Sequence of chain 1.A:
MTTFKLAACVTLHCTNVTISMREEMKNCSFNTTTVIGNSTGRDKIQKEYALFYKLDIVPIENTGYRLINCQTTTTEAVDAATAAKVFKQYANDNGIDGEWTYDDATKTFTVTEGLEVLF

Sequence of chain 1.C:
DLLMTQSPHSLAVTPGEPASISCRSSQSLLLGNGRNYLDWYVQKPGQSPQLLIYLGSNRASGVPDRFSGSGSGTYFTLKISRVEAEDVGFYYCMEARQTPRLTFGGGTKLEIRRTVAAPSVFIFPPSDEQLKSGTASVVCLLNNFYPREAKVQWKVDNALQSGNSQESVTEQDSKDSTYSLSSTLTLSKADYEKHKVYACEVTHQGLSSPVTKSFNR

Sequence of chain 1.B:
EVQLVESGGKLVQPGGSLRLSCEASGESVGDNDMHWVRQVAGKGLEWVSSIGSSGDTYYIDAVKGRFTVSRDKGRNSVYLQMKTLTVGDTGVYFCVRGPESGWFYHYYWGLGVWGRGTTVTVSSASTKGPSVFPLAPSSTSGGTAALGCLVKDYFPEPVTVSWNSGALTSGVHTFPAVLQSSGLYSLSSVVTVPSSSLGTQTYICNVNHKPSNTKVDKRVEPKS

Binding-site contacts:
Ligand atom O3 contacts residue THR99 of chain 1.C at 3.5 Å (h-bond).
Ligand atom O6 contacts residue TRP103 of chain 1.B at 3.6 Å.
Ligand atom O5 contacts residue HIS106 of chain 1.B at 2.9 Å (h-bond).
Ligand atom O3 contacts residue ASP31 of chain 1.B at 3.8 Å.
Ligand atom O2 contacts residue THR99 of chain 1.C at 3.5 Å (h-bond).
Ligand atom C7 contacts residue THR18 of chain 1.A at 3.5 Å.
Ligand atom C5 contacts residue TYR59 of chain 1.A at 3.7 Å (hydrophobic).
Ligand atom O3 contacts residue GLN98 of chain 1.C at 2.7 Å (h-bond).
Ligand atom C6 contacts residue ASP56 of chain 1.B at 3.7 Å.
Ligand atom N2 contacts residue ASN37 of chain 1.A at 2.5 Å (h-bond).
Ligand atom C8 contacts residue GLY102 of chain 1.B at 2.9 Å.
Ligand atom C5 contacts residue HIS106 of chain 1.B at 3.7 Å.
Ligand atom C3 contacts residue THR99 of chain 1.C at 3.5 Å.
Ligand atom O7 contacts residue THR18 of chain 1.A at 2.9 Å (h-bond).
Ligand atom O2 contacts residue PHE104 of chain 1.B at 3.6 Å.
Ligand atom C8 contacts residue VAL17 of chain 1.A at 3.8 Å (hydrophobic).
Ligand atom C3 contacts residue ASN37 of chain 1.A at 3.6 Å.
Ligand atom C2 contacts residue ASN37 of chain 1.A at 2.3 Å.
Ligand atom C1 contacts residue ASN37 of chain 1.A at 1.4 Å.
Ligand atom C3 contacts residue GLY102 of chain 1.B at 3.7 Å.
Ligand atom O3 contacts residue SER53 of chain 1.B at 2.6 Å (h-bond).
Ligand atom O6 contacts residue HIS106 of chain 1.B at 3.1 Å.
Ligand atom O7 contacts residue VAL17 of chain 1.A at 3.6 Å.
Ligand atom O6 contacts residue TYR59 of chain 1.A at 3.8 Å.
Ligand atom C3 contacts residue TYR59 of chain 1.A at 3.8 Å (hydrophobic).
Ligand atom O7 contacts residue ASN37 of chain 1.A at 3.0 Å (h-bond).
Ligand atom O4 contacts residue GLN98 of chain 1.C at 3.5 Å.
Ligand atom O5 contacts residue ASN37 of chain 1.A at 2.4 Å (h-bond).
Ligand atom C6 contacts residue SER101 of chain 1.B at 3.2 Å.
Ligand atom C1 contacts residue TYR59 of chain 1.A at 3.5 Å (hydrophobic).
Ligand atom O2 contacts residue SER54 of chain 1.B at 3.3 Å (h-bond).
Ligand atom O4 contacts residue TYR58 of chain 1.B at 2.5 Å (h-bond).
Ligand atom C4 contacts residue TYR58 of chain 1.B at 3.4 Å (hydrophobic).
Ligand atom O6 contacts residue SER101 of chain 1.B at 3.8 Å.
Ligand atom C6 contacts residue TYR58 of chain 1.B at 3.7 Å (hydrophobic).
Ligand atom C3 contacts residue GLN98 of chain 1.C at 3.2 Å.
Ligand atom C6 contacts residue HIS106 of chain 1.B at 3.3 Å.
Ligand atom C7 contacts residue ASN37 of chain 1.A at 2.9 Å.
Ligand atom C5 contacts residue ASN37 of chain 1.A at 3.6 Å.
Ligand atom C3 contacts residue SER53 of chain 1.B at 3.7 Å.

A protein and the small-molecule ligand that binds it are described below.
Small molecule (SMILES): CC(=O)N[C@H]1[C@H](O[C@H]2[C@H](O)[C@@H](NC(C)=O)CO[C@@H]2CO)O[C@H](CO)[C@@H](O[C@@H]2O[C@H](CO[C@H]3O[C@H](CO[C@H]4O[C@H](CO)[C@@H](O)[C@H](O)[C@@H]4O)[C@@H](O)[C@H](O[C@H]4O[C@H](CO)[C@@H](O)[C@H](O)[C@@H]4O)[C@@H]3O)[C@@H](O)[C@H](O[C@H]3O[C@H](CO)[C@@H](O)[C@H](O)[C@@H]3O)[C@@H]2O)[C@@H]1O